Binding-site contacts:
Ligand atom C8 contacts residue ASN205 of chain 1.A at 4.0 Å.
Ligand atom O5 contacts residue ASN205 of chain 1.A at 2.4 Å (h-bond).
Ligand atom C6 contacts residue ASN167 of chain 1.A at 4.2 Å.
Ligand atom C2 contacts residue ASN205 of chain 1.A at 2.4 Å.
Ligand atom C1 contacts residue ASN167 of chain 1.A at 3.4 Å.
Ligand atom C3 contacts residue ASN205 of chain 1.A at 3.8 Å.
Ligand atom C5 contacts residue ASN167 of chain 1.A at 3.8 Å.
Ligand atom C8 contacts residue THR203 of chain 1.A at 4.0 Å.
Ligand atom O5 contacts residue ASN167 of chain 1.A at 3.1 Å (h-bond).
Ligand atom N2 contacts residue ASN205 of chain 1.A at 2.9 Å (h-bond).
Ligand atom C5 contacts residue ASN205 of chain 1.A at 3.6 Å.
Ligand atom C1 contacts residue ASN205 of chain 1.A at 1.4 Å.
Ligand atom C8 contacts residue GLU204 of chain 1.A at 3.7 Å.
Ligand atom O7 contacts residue ASN205 of chain 1.A at 3.5 Å (h-bond).
Ligand atom C4 contacts residue ASN205 of chain 1.A at 4.2 Å.
Ligand atom C7 contacts residue ASN205 of chain 1.A at 3.4 Å.

Sequence of chain 1.A:
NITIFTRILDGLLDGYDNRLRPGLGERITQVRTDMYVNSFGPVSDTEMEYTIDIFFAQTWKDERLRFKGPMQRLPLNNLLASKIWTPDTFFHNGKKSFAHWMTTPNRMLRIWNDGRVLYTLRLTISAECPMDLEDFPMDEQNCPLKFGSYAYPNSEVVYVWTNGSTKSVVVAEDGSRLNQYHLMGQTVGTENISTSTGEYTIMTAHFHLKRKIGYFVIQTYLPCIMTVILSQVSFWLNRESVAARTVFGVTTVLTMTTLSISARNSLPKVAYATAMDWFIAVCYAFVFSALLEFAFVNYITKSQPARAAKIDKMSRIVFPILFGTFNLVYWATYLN

A protein and the small-molecule ligand that binds it are described below.
Small molecule (SMILES): CC(=O)N[C@@H]1[C@@H](O)[C@H](O)[C@@H](CO)O[C@H]1O